The small molecule below binds the protein below.
Small molecule (SMILES): CC(=O)N[C@H]1[C@H](O[C@H]2[C@H](O)[C@@H](NC(C)=O)CO[C@@H]2CO)O[C@H](CO)[C@@H](O[C@@H]2O[C@H](CO[C@H]3O[C@H](CO)[C@@H](O)[C@H](O)[C@@H]3O)[C@@H](O)[C@H](O[C@H]3O[C@H](CO)[C@@H](O)[C@H](O)[C@@H]3O)[C@@H]2O)[C@@H]1O

Sequence of chain 1.K:
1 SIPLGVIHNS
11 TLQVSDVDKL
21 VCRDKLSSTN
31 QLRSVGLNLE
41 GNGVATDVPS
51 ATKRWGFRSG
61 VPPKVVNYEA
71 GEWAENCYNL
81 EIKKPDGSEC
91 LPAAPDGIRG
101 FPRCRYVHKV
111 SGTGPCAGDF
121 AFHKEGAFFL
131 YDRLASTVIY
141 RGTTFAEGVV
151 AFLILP

Binding-site contacts:
Ligand atom O7 contacts residue ASN62 of chain 1.L at 3.5 Å (h-bond).
Ligand atom C6 contacts residue GLU125 of chain 1.K at 3.3 Å.
Ligand atom O5 contacts residue GLN7 of chain 1.L at 2.7 Å (h-bond).
Ligand atom C8 contacts residue GLU125 of chain 1.K at 3.8 Å.
Ligand atom O5 contacts residue ASN62 of chain 1.L at 2.3 Å (h-bond).
Ligand atom C5 contacts residue GLU125 of chain 1.K at 4.0 Å.
Ligand atom N2 contacts residue ASN62 of chain 1.L at 3.0 Å (h-bond).
Ligand atom C4 contacts residue ASN62 of chain 1.L at 4.3 Å.
Ligand atom C8 contacts residue GLY126 of chain 1.K at 4.2 Å.
Ligand atom O6 contacts residue GLN7 of chain 1.L at 3.3 Å (h-bond).
Ligand atom C5 contacts residue ASN62 of chain 1.L at 3.6 Å.
Ligand atom O7 contacts residue LEU39 of chain 1.K at 4.0 Å.
Ligand atom O7 contacts residue VAL149 of chain 1.K at 3.9 Å.
Ligand atom C6 contacts residue GLN7 of chain 1.L at 3.6 Å.
Ligand atom C7 contacts residue VAL149 of chain 1.K at 4.2 Å (hydrophobic).
Ligand atom O6 contacts residue PRO8 of chain 1.L at 4.1 Å.
Ligand atom C1 contacts residue ASN62 of chain 1.L at 1.4 Å.
Ligand atom O6 contacts residue GLU125 of chain 1.K at 3.0 Å (salt-bridge).
Ligand atom C7 contacts residue GLU125 of chain 1.K at 4.3 Å.
Ligand atom C3 contacts residue ASN62 of chain 1.L at 3.9 Å.
Ligand atom N2 contacts residue GLU125 of chain 1.K at 4.3 Å.
Ligand atom C2 contacts residue ASN62 of chain 1.L at 2.6 Å.
Ligand atom C8 contacts residue THR65 of chain 1.L at 3.6 Å.
Ligand atom C5 contacts residue GLN7 of chain 1.L at 3.8 Å.
Ligand atom O3 contacts residue GLU125 of chain 1.K at 4.0 Å.
Ligand atom C1 contacts residue GLN7 of chain 1.L at 3.6 Å.
Ligand atom C7 contacts residue ASN62 of chain 1.L at 3.5 Å.
Ligand atom C8 contacts residue VAL149 of chain 1.K at 3.7 Å (hydrophobic).
Ligand atom C8 contacts residue ALA127 of chain 1.K at 4.1 Å (hydrophobic).

Sequence of chain 1.L:
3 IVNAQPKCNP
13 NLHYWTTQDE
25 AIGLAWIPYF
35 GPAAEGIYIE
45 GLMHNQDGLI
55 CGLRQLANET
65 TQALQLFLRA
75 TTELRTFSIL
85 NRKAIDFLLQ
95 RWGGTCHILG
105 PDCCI